Sequence of chain 1.C:
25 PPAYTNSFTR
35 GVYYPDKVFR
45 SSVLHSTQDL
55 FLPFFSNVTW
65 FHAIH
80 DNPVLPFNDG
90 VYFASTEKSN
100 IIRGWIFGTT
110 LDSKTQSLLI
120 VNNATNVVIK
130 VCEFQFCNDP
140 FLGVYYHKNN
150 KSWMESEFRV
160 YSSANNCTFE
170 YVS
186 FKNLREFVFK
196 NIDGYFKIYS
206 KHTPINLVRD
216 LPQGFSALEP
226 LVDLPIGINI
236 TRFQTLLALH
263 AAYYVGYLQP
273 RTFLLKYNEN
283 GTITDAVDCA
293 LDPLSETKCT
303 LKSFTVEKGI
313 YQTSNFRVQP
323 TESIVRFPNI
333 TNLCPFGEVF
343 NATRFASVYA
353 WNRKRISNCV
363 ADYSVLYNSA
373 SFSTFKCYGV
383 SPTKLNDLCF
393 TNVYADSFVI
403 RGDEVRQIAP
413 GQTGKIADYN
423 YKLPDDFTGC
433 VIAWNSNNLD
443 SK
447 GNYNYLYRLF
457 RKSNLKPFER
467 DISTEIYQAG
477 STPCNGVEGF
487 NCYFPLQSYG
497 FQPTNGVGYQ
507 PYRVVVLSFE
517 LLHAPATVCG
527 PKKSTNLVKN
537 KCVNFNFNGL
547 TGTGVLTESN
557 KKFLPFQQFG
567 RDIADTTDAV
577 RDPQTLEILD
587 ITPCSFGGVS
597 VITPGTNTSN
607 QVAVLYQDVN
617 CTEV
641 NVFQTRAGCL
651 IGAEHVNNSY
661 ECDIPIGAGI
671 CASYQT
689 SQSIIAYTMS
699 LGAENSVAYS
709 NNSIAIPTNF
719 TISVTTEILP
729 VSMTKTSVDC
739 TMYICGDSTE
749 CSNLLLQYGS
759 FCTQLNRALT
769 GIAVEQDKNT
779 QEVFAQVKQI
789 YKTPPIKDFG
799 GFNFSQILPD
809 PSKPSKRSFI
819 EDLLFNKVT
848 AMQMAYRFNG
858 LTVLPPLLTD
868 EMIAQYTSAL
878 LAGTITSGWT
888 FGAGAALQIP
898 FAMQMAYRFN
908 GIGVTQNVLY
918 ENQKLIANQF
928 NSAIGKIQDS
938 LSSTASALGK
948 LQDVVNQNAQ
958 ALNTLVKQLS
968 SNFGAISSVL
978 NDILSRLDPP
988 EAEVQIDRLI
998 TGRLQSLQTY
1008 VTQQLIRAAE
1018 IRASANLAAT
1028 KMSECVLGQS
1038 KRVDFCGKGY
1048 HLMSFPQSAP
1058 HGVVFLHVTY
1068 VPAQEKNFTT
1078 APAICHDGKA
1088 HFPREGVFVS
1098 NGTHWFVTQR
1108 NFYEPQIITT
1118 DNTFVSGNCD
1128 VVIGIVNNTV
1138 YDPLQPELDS

Binding-site contacts:
Ligand atom C3 contacts residue ASN616 of chain 1.C at 3.9 Å.
Ligand atom C7 contacts residue ASN616 of chain 1.C at 3.2 Å.
Ligand atom N2 contacts residue ASN616 of chain 1.C at 2.4 Å (h-bond).
Ligand atom C8 contacts residue ASN616 of chain 1.C at 3.5 Å.
Ligand atom O7 contacts residue ASN616 of chain 1.C at 4.2 Å.
Ligand atom C5 contacts residue ASN616 of chain 1.C at 3.6 Å.
Ligand atom C1 contacts residue ASN616 of chain 1.C at 1.4 Å.
Ligand atom C2 contacts residue ASN616 of chain 1.C at 2.6 Å.
Ligand atom C8 contacts residue THR645 of chain 1.C at 4.1 Å.
Ligand atom O6 contacts residue ASN616 of chain 1.C at 4.4 Å.
Ligand atom C4 contacts residue ASN616 of chain 1.C at 4.3 Å.
Ligand atom O5 contacts residue ASN616 of chain 1.C at 2.3 Å (h-bond).
Ligand atom C8 contacts residue GLN644 of chain 1.C at 4.2 Å.

The protein below binds the small molecule below.
Small molecule (SMILES): CC(=O)N[C@@H]1[C@@H](O)[C@H](O)[C@@H](CO)O[C@H]1O